Binding-site contacts:
Ligand atom C4 contacts residue ASN63 of chain 3.G at 4.2 Å.
Ligand atom C3 contacts residue ASN63 of chain 3.G at 3.8 Å.
Ligand atom O6 contacts residue ASN63 of chain 3.G at 4.4 Å.
Ligand atom C5 contacts residue ASN63 of chain 3.G at 3.5 Å.
Ligand atom O5 contacts residue ASN63 of chain 3.G at 2.3 Å (h-bond).
Ligand atom C1 contacts residue ASN63 of chain 3.G at 1.4 Å.
Ligand atom C7 contacts residue ASN63 of chain 3.G at 3.9 Å.
Ligand atom O6 contacts residue THR92 of chain 3.G at 4.3 Å.
Ligand atom N2 contacts residue ASN63 of chain 3.G at 3.0 Å (h-bond).
Ligand atom C8 contacts residue ASN63 of chain 3.G at 4.2 Å.
Ligand atom C2 contacts residue ASN63 of chain 3.G at 2.5 Å.
Ligand atom O7 contacts residue LYS62 of chain 3.G at 3.6 Å.

Sequence of chain 3.G:
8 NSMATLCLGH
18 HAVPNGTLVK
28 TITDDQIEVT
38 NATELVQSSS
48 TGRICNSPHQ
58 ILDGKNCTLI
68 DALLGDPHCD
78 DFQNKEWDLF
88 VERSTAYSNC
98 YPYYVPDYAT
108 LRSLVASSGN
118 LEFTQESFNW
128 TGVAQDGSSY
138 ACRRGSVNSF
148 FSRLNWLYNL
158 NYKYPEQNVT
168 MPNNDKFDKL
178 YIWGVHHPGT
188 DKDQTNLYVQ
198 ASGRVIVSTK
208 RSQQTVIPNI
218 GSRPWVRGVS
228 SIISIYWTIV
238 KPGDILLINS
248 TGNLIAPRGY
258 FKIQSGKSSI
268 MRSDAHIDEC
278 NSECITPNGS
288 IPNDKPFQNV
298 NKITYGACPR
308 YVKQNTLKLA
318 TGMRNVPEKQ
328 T

This protein binds this small molecule.
Small molecule (SMILES): CC(=O)N[C@H]1[C@H](O[C@H]2[C@H](O)[C@@H](NC(C)=O)CO[C@@H]2CO)O[C@H](CO)[C@@H](O)[C@@H]1O